The small molecule below binds the protein below.
Small molecule (SMILES): Nc1ncnc2c1ncn2[C@@H]1O[C@H](COCC#Cc2nc3c(N)ncnc3n2[C@@H]2O[C@H](CO)[C@@H](O)[C@H]2OP(=O)(O)O)[C@@H](O)[C@H]1O

Sequence of chain 1.A:
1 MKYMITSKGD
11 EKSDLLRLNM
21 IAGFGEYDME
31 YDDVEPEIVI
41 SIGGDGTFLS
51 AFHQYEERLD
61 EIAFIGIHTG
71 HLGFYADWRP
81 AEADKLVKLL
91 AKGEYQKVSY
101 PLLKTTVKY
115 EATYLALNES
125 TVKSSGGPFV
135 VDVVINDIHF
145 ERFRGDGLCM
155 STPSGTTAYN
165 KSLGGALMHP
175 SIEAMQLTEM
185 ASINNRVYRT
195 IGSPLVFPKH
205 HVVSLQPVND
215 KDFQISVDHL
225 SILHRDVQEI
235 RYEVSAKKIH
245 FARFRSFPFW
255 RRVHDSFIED

Sequence of chain 4.A:
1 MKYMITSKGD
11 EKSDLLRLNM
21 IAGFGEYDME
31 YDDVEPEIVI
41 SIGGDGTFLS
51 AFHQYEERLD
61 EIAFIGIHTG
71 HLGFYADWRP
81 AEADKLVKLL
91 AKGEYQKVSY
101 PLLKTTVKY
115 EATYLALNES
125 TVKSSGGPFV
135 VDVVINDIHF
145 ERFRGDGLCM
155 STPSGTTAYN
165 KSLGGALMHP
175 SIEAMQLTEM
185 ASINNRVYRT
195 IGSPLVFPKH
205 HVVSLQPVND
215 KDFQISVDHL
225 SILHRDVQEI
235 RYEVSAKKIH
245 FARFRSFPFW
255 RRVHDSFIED

Binding-site contacts:
Ligand atom O10 contacts residue ASN122 of chain 1.A at 3.5 Å (h-bond).
Ligand atom C12 contacts residue ALA162 of chain 1.A at 3.6 Å (hydrophobic).
Ligand atom O7 contacts residue ASP45 of chain 1.A at 2.8 Å (salt-bridge).
Ligand atom O9 contacts residue ASN122 of chain 1.A at 3.1 Å (h-bond).
Ligand atom N1 contacts residue SER166 of chain 1.A at 3.1 Å (h-bond).
Ligand atom C contacts residue TYR163 of chain 1.A at 3.6 Å (hydrophobic).
Ligand atom O8 contacts residue HIS71 of chain 1.A at 2.9 Å (h-bond).
Ligand atom N5 contacts residue ASN122 of chain 1.A at 2.9 Å (h-bond).
Ligand atom C22 contacts residue GLU123 of chain 1.A at 3.3 Å.
Ligand atom C1 contacts residue TYR163 of chain 1.A at 3.7 Å (hydrophobic).
Ligand atom O10 contacts residue GLU123 of chain 1.A at 2.5 Å (salt-bridge).
Ligand atom N6 contacts residue ASN122 of chain 1.A at 3.1 Å (h-bond).
Ligand atom O10 contacts residue ALA162 of chain 1.A at 3.2 Å.
Ligand atom C13 contacts residue ALA162 of chain 1.A at 3.5 Å (hydrophobic).
Ligand atom N contacts residue ASP150 of chain 4.A at 2.9 Å (salt-bridge).
Ligand atom C8 contacts residue GLY46 of chain 1.A at 3.6 Å.
Ligand atom O7 contacts residue HIS71 of chain 1.A at 3.5 Å.
Ligand atom O9 contacts residue GLU123 of chain 1.A at 2.6 Å (salt-bridge).
Ligand atom O6 contacts residue GLY46 of chain 1.A at 2.9 Å (h-bond).
Ligand atom N2 contacts residue TYR163 of chain 1.A at 3.4 Å (h-bond).
Ligand atom O7 contacts residue GLY44 of chain 1.A at 3.5 Å.
Ligand atom N1 contacts residue ILE187 of chain 4.A at 3.3 Å.
Ligand atom N1 contacts residue ALA185 of chain 4.A at 3.7 Å.
Ligand atom C9 contacts residue LEU49 of chain 1.A at 3.5 Å (hydrophobic).
Ligand atom C14 contacts residue PHE74 of chain 1.A at 3.4 Å (hydrophobic).
Ligand atom C1 contacts residue SER166 of chain 1.A at 3.1 Å.
Ligand atom N6 contacts residue SER158 of chain 1.A at 3.1 Å (h-bond).
Ligand atom O6 contacts residue ASP45 of chain 1.A at 3.2 Å (salt-bridge).
Ligand atom N6 contacts residue TYR75 of chain 1.A at 3.5 Å.
Ligand atom P contacts residue ASP45 of chain 1.A at 3.5 Å.
Ligand atom C11 contacts residue ASP45 of chain 1.A at 3.7 Å.
Ligand atom C11 contacts residue ASN122 of chain 1.A at 3.7 Å.
Ligand atom C14 contacts residue THR161 of chain 1.A at 3.3 Å.
Ligand atom C21 contacts residue GLU123 of chain 1.A at 3.2 Å.
Ligand atom N7 contacts residue PHE74 of chain 1.A at 3.5 Å.
Ligand atom N contacts residue ALA185 of chain 4.A at 3.0 Å (h-bond).
Ligand atom N contacts residue TYR163 of chain 1.A at 3.6 Å.
Ligand atom C1 contacts residue ILE187 of chain 4.A at 3.4 Å (hydrophobic).
Ligand atom N7 contacts residue THR161 of chain 1.A at 2.8 Å (h-bond).
Ligand atom O10 contacts residue TYR163 of chain 1.A at 3.3 Å (h-bond).